Binding-site contacts:
Ligand atom N1 contacts residue TYR220 of chain 2.A at 3.7 Å.
Ligand atom C43 contacts residue SER142 of chain 2.A at 3.3 Å.
Ligand atom N1 contacts residue TYR61 of chain 2.A at 3.7 Å.
Ligand atom O41 contacts residue THR91 of chain 2.A at 3.0 Å (h-bond).
Ligand atom C3 contacts residue GLU193 of chain 2.A at 3.7 Å.
Ligand atom O41 contacts residue LEU90 of chain 2.A at 3.8 Å.
Ligand atom C42 contacts residue SER142 of chain 2.A at 3.3 Å.
Ligand atom C41 contacts residue TYR61 of chain 2.A at 3.7 Å (hydrophobic).
Ligand atom O42 contacts residue TYR61 of chain 2.A at 3.6 Å.
Ligand atom N2 contacts residue GLU193 of chain 2.A at 3.2 Å (salt-bridge).
Ligand atom C5 contacts residue MET196 of chain 2.A at 3.4 Å (hydrophobic).
Ligand atom O41 contacts residue PRO89 of chain 2.A at 3.8 Å.
Ligand atom C5 contacts residue GLU193 of chain 2.A at 3.4 Å.
Ligand atom C4 contacts residue TYR61 of chain 2.A at 4.1 Å (hydrophobic).
Ligand atom N1 contacts residue THR91 of chain 2.A at 2.9 Å (h-bond).
Ligand atom N2 contacts residue LEU192 of chain 2.A at 3.8 Å.
Ligand atom C41 contacts residue GLU193 of chain 2.A at 4.0 Å.
Ligand atom N1 contacts residue PRO89 of chain 2.A at 2.9 Å (h-bond).
Ligand atom O42 contacts residue SER142 of chain 2.A at 2.9 Å (h-bond).
Ligand atom O1 contacts residue GLU193 of chain 2.A at 3.5 Å (salt-bridge).
Ligand atom C4 contacts residue LEU138 of chain 2.A at 4.1 Å (hydrophobic).
Ligand atom C43 contacts residue TYR61 of chain 2.A at 3.6 Å (hydrophobic).
Ligand atom C42 contacts residue THR91 of chain 2.A at 3.4 Å.
Ligand atom C43 contacts residue ARG96 of chain 2.A at 3.4 Å.
Ligand atom C41 contacts residue LEU138 of chain 2.A at 4.0 Å (hydrophobic).
Ligand atom C5 contacts residue TYR61 of chain 2.A at 3.6 Å (hydrophobic).
Ligand atom C3 contacts residue THR143 of chain 2.A at 3.6 Å.
Ligand atom C42 contacts residue TYR61 of chain 2.A at 4.0 Å (hydrophobic).
Ligand atom C42 contacts residue GLU193 of chain 2.A at 3.2 Å.
Ligand atom C43 contacts residue THR91 of chain 2.A at 3.7 Å.
Ligand atom O42 contacts residue ARG96 of chain 2.A at 2.9 Å (salt-bridge).
Ligand atom O41 contacts residue TYR61 of chain 2.A at 3.4 Å.
Ligand atom O1 contacts residue THR174 of chain 2.A at 4.0 Å.
Ligand atom O31 contacts residue THR143 of chain 2.A at 2.6 Å (h-bond).
Ligand atom C4 contacts residue GLU193 of chain 2.A at 3.5 Å.
Ligand atom O42 contacts residue GLY141 of chain 2.A at 3.2 Å.
Ligand atom O41 contacts residue SER142 of chain 2.A at 3.9 Å.
Ligand atom N1 contacts residue GLU193 of chain 2.A at 2.7 Å (salt-bridge).
Ligand atom O1 contacts residue MET196 of chain 2.A at 3.5 Å.
Ligand atom O41 contacts residue ARG96 of chain 2.A at 2.7 Å (salt-bridge).

The protein below binds the small molecule below.
Small molecule (SMILES): N[C@@H](Cc1conc1O)C(=O)O

Sequence of chain 2.A:
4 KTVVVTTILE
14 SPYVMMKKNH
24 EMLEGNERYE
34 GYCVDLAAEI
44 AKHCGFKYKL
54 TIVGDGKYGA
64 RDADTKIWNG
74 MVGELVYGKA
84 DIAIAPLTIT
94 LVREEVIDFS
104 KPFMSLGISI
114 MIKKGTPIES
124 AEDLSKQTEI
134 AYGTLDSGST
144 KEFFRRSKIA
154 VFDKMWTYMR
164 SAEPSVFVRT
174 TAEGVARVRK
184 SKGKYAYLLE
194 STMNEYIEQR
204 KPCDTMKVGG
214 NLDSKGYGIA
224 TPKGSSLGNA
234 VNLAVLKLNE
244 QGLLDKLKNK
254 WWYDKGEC